Sequence of chain 47.D:
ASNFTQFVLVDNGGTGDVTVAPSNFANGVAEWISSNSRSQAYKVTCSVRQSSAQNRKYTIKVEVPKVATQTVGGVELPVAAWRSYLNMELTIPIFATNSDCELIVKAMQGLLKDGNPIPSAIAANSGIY

A small-molecule ligand and the protein it binds are described below.
Small molecule (SMILES): Nc1ccn([C@@H]2O[C@H](CO[P](=O)(O)O[C@H]3[C@@H](O)[C@H](n4ccc(N)nc4=O)O[C@@H]3CO[P](=O)(O)O[C@H]3[C@@H](O)[C@H](n4cnc5c(N)ncnc54)O[C@@H]3CO[P](=O)(O)O[C@H]3[C@@H](O)[C@H](n4ccc(N)nc4=O)O[C@@H]3CO[P](=O)(O)O[C@H]3[C@@H](O)[C@H](n4ccc(=O)[nH]c4=O)O[C@@H]3CO[P](=O)(O)O[C@H]3[C@@H](O)[C@H](n4cnc5c(N)ncnc54)O[C@@H]3CO[P](=O)(O)O[C@H]3[C@@H](O)[C@H](n4cnc5c(=O)nc(N)[nH]c54)O[C@@H]3CO[P](=O)(O)O[C@H]3[C@@H](O)[C@H](n4cnc5c(=O)nc(N)[nH]c54)O[C@@H]3CO)[C@@H](O)[C@H]2O)c(=O)n1

Binding-site contacts:
Ligand atom OP1 contacts residue SER52 of chain 47.D at 3.0 Å.
Ligand atom O4' contacts residue LYS61 of chain 48.C at 3.1 Å (salt-bridge).
Ligand atom O2' contacts residue TYR85 of chain 48.C at 3.5 Å.
Ligand atom N6 contacts residue THR59 of chain 48.C at 2.9 Å (h-bond).
Ligand atom O3' contacts residue TYR85 of chain 48.C at 3.6 Å.
Ligand atom OP2 contacts residue ASN55 of chain 47.D at 3.2 Å (h-bond).
Ligand atom OP1 contacts residue SER51 of chain 47.D at 2.7 Å (h-bond).
Ligand atom N1 contacts residue SER47 of chain 48.C at 2.7 Å (h-bond).
Ligand atom C6 contacts residue TYR85 of chain 48.C at 3.5 Å (hydrophobic).
Ligand atom N6 contacts residue CYS46 of chain 48.C at 3.4 Å (h-bond).
Ligand atom OP1 contacts residue SER51 of chain 47.D at 3.3 Å.
Ligand atom N1 contacts residue TYR85 of chain 48.C at 3.6 Å.
Ligand atom OP2 contacts residue LYS57 of chain 47.D at 2.7 Å (salt-bridge).
Ligand atom N1 contacts residue THR59 of chain 48.C at 3.6 Å.
Ligand atom C5' contacts residue TYR85 of chain 48.C at 3.1 Å (hydrophobic).
Ligand atom C2 contacts residue SER47 of chain 48.C at 3.0 Å.
Ligand atom C2' contacts residue TYR85 of chain 48.C at 3.4 Å (hydrophobic).
Ligand atom OP2 contacts residue LYS43 of chain 48.C at 3.2 Å (salt-bridge).
Ligand atom OP2 contacts residue ARG49 of chain 47.D at 2.4 Å (salt-bridge).
Ligand atom O3' contacts residue SER51 of chain 47.D at 3.5 Å (h-bond).
Ligand atom OP1 contacts residue ARG49 of chain 47.D at 2.5 Å (salt-bridge).
Ligand atom N7 contacts residue THR45 of chain 48.C at 2.6 Å (h-bond).
Ligand atom C3' contacts residue TYR85 of chain 48.C at 3.3 Å (hydrophobic).
Ligand atom OP2 contacts residue TYR85 of chain 48.C at 2.5 Å (h-bond).
Ligand atom C6 contacts residue THR45 of chain 48.C at 3.5 Å.
Ligand atom C5 contacts residue THR45 of chain 48.C at 3.3 Å.
Ligand atom OP2 contacts residue SER51 of chain 47.D at 3.2 Å (h-bond).
Ligand atom P contacts residue TYR85 of chain 48.C at 3.5 Å.
Ligand atom P contacts residue SER51 of chain 47.D at 3.4 Å.
Ligand atom C5' contacts residue SER51 of chain 47.D at 3.5 Å.
Ligand atom C4' contacts residue TYR85 of chain 48.C at 3.3 Å (hydrophobic).
Ligand atom C4 contacts residue TYR85 of chain 48.C at 3.5 Å (hydrophobic).
Ligand atom C2' contacts residue GLU63 of chain 48.C at 3.5 Å.
Ligand atom P contacts residue ARG49 of chain 47.D at 2.9 Å.
Ligand atom O2 contacts residue ASN87 of chain 48.C at 3.2 Å (h-bond).
Ligand atom C5 contacts residue TYR85 of chain 48.C at 3.5 Å (hydrophobic).
Ligand atom OP1 contacts residue ASN55 of chain 47.D at 3.3 Å (h-bond).
Ligand atom OP2 contacts residue LYS57 of chain 47.D at 3.4 Å.
Ligand atom N6 contacts residue THR45 of chain 48.C at 2.9 Å (h-bond).
Ligand atom O2' contacts residue GLU63 of chain 48.C at 3.0 Å (salt-bridge).

Sequence of chain 48.C:
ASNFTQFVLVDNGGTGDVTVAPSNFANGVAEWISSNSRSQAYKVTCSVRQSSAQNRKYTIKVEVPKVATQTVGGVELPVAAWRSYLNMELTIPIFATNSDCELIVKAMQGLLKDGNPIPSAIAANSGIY